Sequence of chain 1.A:
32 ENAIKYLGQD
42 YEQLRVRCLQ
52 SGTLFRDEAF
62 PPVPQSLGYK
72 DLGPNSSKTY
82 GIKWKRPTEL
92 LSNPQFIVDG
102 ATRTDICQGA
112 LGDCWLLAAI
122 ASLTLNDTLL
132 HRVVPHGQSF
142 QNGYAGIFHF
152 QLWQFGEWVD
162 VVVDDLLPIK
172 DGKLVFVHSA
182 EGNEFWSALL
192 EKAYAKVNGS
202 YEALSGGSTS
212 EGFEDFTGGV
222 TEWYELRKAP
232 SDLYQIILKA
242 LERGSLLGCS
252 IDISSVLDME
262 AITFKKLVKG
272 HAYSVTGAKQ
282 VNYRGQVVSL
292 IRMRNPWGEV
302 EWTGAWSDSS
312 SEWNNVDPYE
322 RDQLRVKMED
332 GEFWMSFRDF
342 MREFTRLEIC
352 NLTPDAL

A small-molecule ligand and the protein it binds are described below.
Small molecule (SMILES): O=C(N[C@@H](CC1CCCCC1)C(=O)N[C@@H](C[C@@H]1CCCNC1=O)[C@H](O)C(=O)NC1CC1)c1cc2ccccc2o1

Binding-site contacts:
Ligand atom C3 contacts residue GLY208 of chain 1.A at 3.6 Å.
Ligand atom C2 contacts residue CYS115 of chain 1.A at 3.5 Å (hydrophobic).
Ligand atom C4 contacts residue GLY208 of chain 1.A at 3.4 Å.
Ligand atom O34 contacts residue GLU261 of chain 1.A at 2.7 Å (salt-bridge).
Ligand atom O34 contacts residue HIS272 of chain 1.A at 2.5 Å (h-bond).
Ligand atom C25 contacts residue GLU261 of chain 1.A at 3.6 Å.
Ligand atom C3 contacts residue GLY271 of chain 1.A at 3.6 Å.
Ligand atom O40 contacts residue GLN109 of chain 1.A at 2.8 Å (h-bond).
Ligand atom C9 contacts residue SER251 of chain 1.A at 3.3 Å.
Ligand atom C33 contacts residue CYS115 of chain 1.A at 1.9 Å (hydrophobic).
Ligand atom O40 contacts residue CYS115 of chain 1.A at 2.9 Å (h-bond).
Ligand atom C35 contacts residue GLU261 of chain 1.A at 3.7 Å.
Ligand atom N23 contacts residue CYS115 of chain 1.A at 3.0 Å (h-bond).
Ligand atom N11 contacts residue GLY208 of chain 1.A at 2.9 Å (h-bond).
Ligand atom N36 contacts residue HIS272 of chain 1.A at 3.6 Å (h-bond).
Ligand atom O34 contacts residue GLY271 of chain 1.A at 3.3 Å (h-bond).
Ligand atom O40 contacts residue GLY113 of chain 1.A at 3.0 Å.
Ligand atom N23 contacts residue GLY271 of chain 1.A at 2.9 Å (h-bond).
Ligand atom O1 contacts residue GLY207 of chain 1.A at 3.4 Å.
Ligand atom C35 contacts residue CYS115 of chain 1.A at 2.8 Å (hydrophobic).
Ligand atom C31 contacts residue MET260 of chain 1.A at 3.5 Å (hydrophobic).
Ligand atom C38 contacts residue GLU261 of chain 1.A at 3.2 Å.
Ligand atom O34 contacts residue CYS115 of chain 1.A at 2.6 Å (h-bond).
Ligand atom C37 contacts residue GLN109 of chain 1.A at 3.4 Å.
Ligand atom C13 contacts residue GLY208 of chain 1.A at 3.4 Å.
Ligand atom C37 contacts residue TRP298 of chain 1.A at 3.5 Å (hydrophobic).
Ligand atom O32 contacts residue MET260 of chain 1.A at 3.3 Å.
Ligand atom C5 contacts residue GLY208 of chain 1.A at 3.4 Å.
Ligand atom C6 contacts residue THR210 of chain 1.A at 3.5 Å.
Ligand atom C14 contacts residue GLY208 of chain 1.A at 3.1 Å.
Ligand atom O1 contacts residue GLY208 of chain 1.A at 3.2 Å (h-bond).
Ligand atom C35 contacts residue GLN109 of chain 1.A at 3.6 Å.
Ligand atom C37 contacts residue GLU261 of chain 1.A at 3.3 Å.
Ligand atom N36 contacts residue GLU261 of chain 1.A at 2.5 Å (salt-bridge).
Ligand atom C7 contacts residue GLU349 of chain 1.A at 3.4 Å.
Ligand atom C24 contacts residue CYS115 of chain 1.A at 2.8 Å (hydrophobic).
Ligand atom C8 contacts residue SER251 of chain 1.A at 3.5 Å.
Ligand atom N30 contacts residue MET260 of chain 1.A at 3.6 Å.
Ligand atom C33 contacts residue HIS272 of chain 1.A at 3.4 Å.
Ligand atom O40 contacts residue ASP114 of chain 1.A at 3.3 Å (salt-bridge).